Sequence of chain 1.A:
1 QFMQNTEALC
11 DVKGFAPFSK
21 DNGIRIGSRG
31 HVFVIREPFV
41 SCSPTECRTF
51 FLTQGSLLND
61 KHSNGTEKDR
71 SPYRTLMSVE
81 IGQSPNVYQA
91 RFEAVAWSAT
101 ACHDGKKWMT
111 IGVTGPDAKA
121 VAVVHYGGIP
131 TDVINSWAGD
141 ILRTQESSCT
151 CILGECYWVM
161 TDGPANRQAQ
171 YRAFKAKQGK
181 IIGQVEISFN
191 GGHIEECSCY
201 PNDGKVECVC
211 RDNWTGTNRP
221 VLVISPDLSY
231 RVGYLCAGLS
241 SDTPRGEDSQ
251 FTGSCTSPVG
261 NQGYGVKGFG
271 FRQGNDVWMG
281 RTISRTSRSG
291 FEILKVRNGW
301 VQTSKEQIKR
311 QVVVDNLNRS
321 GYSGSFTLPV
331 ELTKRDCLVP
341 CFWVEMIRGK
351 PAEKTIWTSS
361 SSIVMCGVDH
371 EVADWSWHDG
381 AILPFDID

Binding-site contacts:
Ligand atom O5 contacts residue ASN64 of chain 1.A at 3.1 Å (h-bond).
Ligand atom C2 contacts residue ASN64 of chain 1.A at 3.4 Å.
Ligand atom C8 contacts residue ILE356 of chain 1.A at 4.2 Å (hydrophobic).
Ligand atom O6 contacts residue FUC1 of chain 1.C at 2.7 Å (h-bond).
Ligand atom C5 contacts residue THR66 of chain 1.A at 4.3 Å.
Ligand atom N2 contacts residue ASN64 of chain 1.A at 3.8 Å.
Ligand atom C6 contacts residue THR66 of chain 1.A at 4.0 Å.
Ligand atom C7 contacts residue ASN64 of chain 1.A at 3.5 Å.
Ligand atom C8 contacts residue ILE387 of chain 1.A at 4.0 Å (hydrophobic).
Ligand atom O7 contacts residue ASN64 of chain 1.A at 2.9 Å (h-bond).
Ligand atom C7 contacts residue ILE356 of chain 1.A at 4.5 Å (hydrophobic).
Ligand atom C1 contacts residue ASN64 of chain 1.A at 2.8 Å.
Ligand atom C6 contacts residue FUC1 of chain 1.C at 3.2 Å.
Ligand atom O5 contacts residue THR66 of chain 1.A at 3.9 Å.

This small molecule binds to this protein.
Small molecule (SMILES): CC(=O)N[C@@H]1[C@@H](O)[C@H](O)[C@@H](CO)O[C@H]1O